Binding-site contacts:
Ligand atom C5 contacts residue ASN125 of chain 1.C at 3.7 Å.
Ligand atom O7 contacts residue ASN125 of chain 1.C at 3.7 Å.
Ligand atom C8 contacts residue LYS150 of chain 1.C at 4.2 Å.
Ligand atom C6 contacts residue SER155 of chain 1.C at 4.4 Å.
Ligand atom O5 contacts residue ASN125 of chain 1.C at 4.0 Å.
Ligand atom C1 contacts residue ASN122 of chain 1.C at 1.4 Å.
Ligand atom C4 contacts residue ASN122 of chain 1.C at 4.3 Å.
Ligand atom C4 contacts residue SER155 of chain 1.C at 3.5 Å.
Ligand atom C2 contacts residue SER155 of chain 1.C at 4.4 Å.
Ligand atom C6 contacts residue ASN122 of chain 1.C at 4.5 Å.
Ligand atom C7 contacts residue ALA123 of chain 1.C at 3.8 Å (hydrophobic).
Ligand atom O6 contacts residue GLU154 of chain 1.C at 4.4 Å.
Ligand atom O5 contacts residue GLU154 of chain 1.C at 4.5 Å.
Ligand atom C7 contacts residue ASN122 of chain 1.C at 3.2 Å.
Ligand atom C3 contacts residue ASN122 of chain 1.C at 3.8 Å.
Ligand atom O3 contacts residue SER155 of chain 1.C at 3.8 Å.
Ligand atom O5 contacts residue ASN122 of chain 1.C at 2.5 Å (h-bond).
Ligand atom O6 contacts residue SER155 of chain 1.C at 4.3 Å.
Ligand atom C8 contacts residue ASN122 of chain 1.C at 4.3 Å.
Ligand atom C1 contacts residue ASN125 of chain 1.C at 3.7 Å.
Ligand atom C5 contacts residue SER155 of chain 1.C at 4.4 Å.
Ligand atom C5 contacts residue ASN122 of chain 1.C at 3.6 Å.
Ligand atom O7 contacts residue ALA123 of chain 1.C at 3.1 Å.
Ligand atom C2 contacts residue ASN122 of chain 1.C at 2.5 Å.
Ligand atom C3 contacts residue SER155 of chain 1.C at 4.1 Å.
Ligand atom N2 contacts residue ASN149 of chain 1.C at 4.5 Å.
Ligand atom O6 contacts residue PHE157 of chain 1.C at 3.5 Å.
Ligand atom C8 contacts residue ASN149 of chain 1.C at 3.7 Å.
Ligand atom C8 contacts residue ALA123 of chain 1.C at 3.9 Å (hydrophobic).
Ligand atom O5 contacts residue SER155 of chain 1.C at 4.3 Å.
Ligand atom O4 contacts residue SER155 of chain 1.C at 4.2 Å.
Ligand atom N2 contacts residue ASN122 of chain 1.C at 2.8 Å (h-bond).
Ligand atom O6 contacts residue ASN122 of chain 1.C at 4.2 Å.
Ligand atom C6 contacts residue PHE157 of chain 1.C at 4.0 Å (hydrophobic).
Ligand atom O7 contacts residue ASN122 of chain 1.C at 3.4 Å (h-bond).

A small-molecule ligand and the protein it binds are described below.
Small molecule (SMILES): CC(=O)N[C@@H]1[C@@H](O)[C@H](O)[C@@H](CO)O[C@H]1O

Sequence of chain 1.C:
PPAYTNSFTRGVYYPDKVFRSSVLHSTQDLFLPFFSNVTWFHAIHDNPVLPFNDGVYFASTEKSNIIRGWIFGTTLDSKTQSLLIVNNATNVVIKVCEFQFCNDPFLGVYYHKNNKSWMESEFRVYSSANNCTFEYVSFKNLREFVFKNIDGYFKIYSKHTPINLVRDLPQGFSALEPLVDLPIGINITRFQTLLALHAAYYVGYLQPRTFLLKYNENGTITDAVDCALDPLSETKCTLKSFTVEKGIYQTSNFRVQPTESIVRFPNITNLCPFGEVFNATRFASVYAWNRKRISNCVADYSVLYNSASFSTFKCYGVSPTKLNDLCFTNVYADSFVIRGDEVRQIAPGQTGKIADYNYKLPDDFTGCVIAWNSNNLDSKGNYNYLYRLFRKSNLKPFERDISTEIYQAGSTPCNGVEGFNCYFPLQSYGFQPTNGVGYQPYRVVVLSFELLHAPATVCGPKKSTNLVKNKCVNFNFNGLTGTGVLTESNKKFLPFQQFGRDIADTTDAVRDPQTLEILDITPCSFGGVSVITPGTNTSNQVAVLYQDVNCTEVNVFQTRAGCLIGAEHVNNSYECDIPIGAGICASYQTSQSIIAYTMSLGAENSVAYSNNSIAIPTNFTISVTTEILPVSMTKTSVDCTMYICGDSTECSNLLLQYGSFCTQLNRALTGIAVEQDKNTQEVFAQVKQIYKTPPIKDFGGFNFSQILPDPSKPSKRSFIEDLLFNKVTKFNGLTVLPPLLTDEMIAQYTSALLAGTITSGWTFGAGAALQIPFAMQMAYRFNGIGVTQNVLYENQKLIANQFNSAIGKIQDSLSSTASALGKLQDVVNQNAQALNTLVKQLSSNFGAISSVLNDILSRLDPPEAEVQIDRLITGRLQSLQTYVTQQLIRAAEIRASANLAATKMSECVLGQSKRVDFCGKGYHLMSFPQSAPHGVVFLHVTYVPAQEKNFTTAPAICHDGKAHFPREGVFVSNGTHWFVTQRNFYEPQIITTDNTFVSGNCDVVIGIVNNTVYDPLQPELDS